This protein binds this small molecule.
Small molecule (SMILES): CC(C)CCC[C@@H](C)[C@H]1CC[C@H]2[C@@H]3CC=C4C[C@@H](OC(=O)CCC(=O)O)CC[C@]4(C)[C@H]3CC[C@]12C

Sequence of chain 1.A:
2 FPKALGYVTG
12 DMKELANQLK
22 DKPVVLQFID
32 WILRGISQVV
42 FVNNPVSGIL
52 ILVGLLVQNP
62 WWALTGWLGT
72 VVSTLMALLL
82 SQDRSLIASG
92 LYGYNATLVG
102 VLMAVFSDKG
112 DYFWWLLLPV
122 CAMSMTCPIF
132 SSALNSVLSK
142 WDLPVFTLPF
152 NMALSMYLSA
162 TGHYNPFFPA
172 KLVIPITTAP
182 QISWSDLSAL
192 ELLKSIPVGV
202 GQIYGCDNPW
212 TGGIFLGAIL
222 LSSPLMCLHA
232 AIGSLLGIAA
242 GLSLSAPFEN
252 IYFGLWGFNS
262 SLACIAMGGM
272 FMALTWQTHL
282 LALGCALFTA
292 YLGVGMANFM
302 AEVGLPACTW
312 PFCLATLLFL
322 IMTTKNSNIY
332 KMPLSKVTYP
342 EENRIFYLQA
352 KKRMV

Binding-site contacts:
Ligand atom CBE contacts residue MET77 of chain 1.A at 3.4 Å (hydrophobic).
Ligand atom CAC contacts residue GLY285 of chain 1.B at 3.8 Å.
Ligand atom CAK contacts residue LEU80 of chain 1.A at 3.6 Å (hydrophobic).
Ligand atom CAR contacts residue ASN327 of chain 1.B at 3.9 Å.
Ligand atom CAE contacts residue LEU282 of chain 1.B at 3.9 Å (hydrophobic).
Ligand atom OAF contacts residue ASN327 of chain 1.B at 3.4 Å (h-bond).
Ligand atom CAT contacts residue LEU80 of chain 1.A at 4.1 Å (hydrophobic).
Ligand atom OAW contacts residue GLN278 of chain 1.B at 4.0 Å.
Ligand atom OAH contacts residue ASN327 of chain 1.B at 3.7 Å.
Ligand atom CAE contacts residue LEU281 of chain 1.B at 3.0 Å (hydrophobic).
Ligand atom CAX contacts residue ASN327 of chain 1.B at 3.8 Å.
Ligand atom CAB contacts residue ALA123 of chain 1.A at 3.8 Å (hydrophobic).
Ligand atom OAW contacts residue TRP277 of chain 1.B at 3.7 Å.
Ligand atom OAF contacts residue ASN329 of chain 1.B at 3.9 Å.
Ligand atom OAG contacts residue ASN327 of chain 1.B at 4.0 Å.
Ligand atom CAN contacts residue THR127 of chain 1.A at 3.8 Å.
Ligand atom OAH contacts residue ASN329 of chain 1.B at 3.5 Å (h-bond).
Ligand atom CAB contacts residue TYR292 of chain 1.B at 4.1 Å (hydrophobic).
Ligand atom CBI contacts residue MET77 of chain 1.A at 4.1 Å (hydrophobic).
Ligand atom CBB contacts residue GLY285 of chain 1.B at 3.6 Å.
Ligand atom CAU contacts residue LEU282 of chain 1.B at 3.7 Å (hydrophobic).
Ligand atom OAG contacts residue LEU80 of chain 1.A at 3.8 Å.
Ligand atom CAD contacts residue LEU281 of chain 1.B at 3.5 Å (hydrophobic).
Ligand atom CAA contacts residue LEU288 of chain 1.B at 3.7 Å (hydrophobic).
Ligand atom CAE contacts residue GLY285 of chain 1.B at 3.7 Å.
Ligand atom CAC contacts residue PHE320 of chain 1.B at 3.6 Å (hydrophobic).
Ligand atom OAF contacts residue GLN278 of chain 1.B at 2.4 Å (h-bond).
Ligand atom CAJ contacts residue GLY285 of chain 1.B at 3.8 Å.
Ligand atom CAD contacts residue GLN278 of chain 1.B at 3.2 Å.
Ligand atom CBB contacts residue MET77 of chain 1.A at 4.0 Å (hydrophobic).
Ligand atom CAU contacts residue LEU81 of chain 1.A at 3.9 Å (hydrophobic).
Ligand atom CAC contacts residue ILE130 of chain 1.A at 3.5 Å (hydrophobic).
Ligand atom CAS contacts residue LEU81 of chain 1.A at 3.9 Å (hydrophobic).
Ligand atom CAV contacts residue TRP277 of chain 1.B at 3.7 Å (hydrophobic).
Ligand atom CAU contacts residue MET77 of chain 1.A at 3.9 Å (hydrophobic).
Ligand atom OAH contacts residue GLN278 of chain 1.B at 3.9 Å.
Ligand atom CAI contacts residue LEU80 of chain 1.A at 3.8 Å (hydrophobic).
Ligand atom CAB contacts residue THR127 of chain 1.A at 3.6 Å.
Ligand atom CAS contacts residue LEU282 of chain 1.B at 3.7 Å (hydrophobic).
Ligand atom CAX contacts residue GLN278 of chain 1.B at 3.4 Å.

Sequence of chain 1.B:
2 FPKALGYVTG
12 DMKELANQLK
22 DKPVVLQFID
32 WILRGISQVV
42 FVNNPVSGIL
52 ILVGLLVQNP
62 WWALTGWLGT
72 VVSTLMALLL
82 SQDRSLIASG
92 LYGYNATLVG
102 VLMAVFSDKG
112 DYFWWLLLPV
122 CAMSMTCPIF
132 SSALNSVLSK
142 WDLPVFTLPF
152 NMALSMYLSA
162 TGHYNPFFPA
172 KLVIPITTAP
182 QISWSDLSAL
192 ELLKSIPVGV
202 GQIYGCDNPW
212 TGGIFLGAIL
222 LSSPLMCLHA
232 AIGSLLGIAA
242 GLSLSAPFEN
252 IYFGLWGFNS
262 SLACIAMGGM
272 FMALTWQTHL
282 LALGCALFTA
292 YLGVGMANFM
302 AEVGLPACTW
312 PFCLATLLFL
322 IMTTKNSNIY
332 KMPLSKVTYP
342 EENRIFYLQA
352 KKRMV